Sequence of chain 1.D:
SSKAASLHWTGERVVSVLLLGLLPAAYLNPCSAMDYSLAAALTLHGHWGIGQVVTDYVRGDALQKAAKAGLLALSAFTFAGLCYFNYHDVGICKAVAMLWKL

Sequence of chain 1.B:
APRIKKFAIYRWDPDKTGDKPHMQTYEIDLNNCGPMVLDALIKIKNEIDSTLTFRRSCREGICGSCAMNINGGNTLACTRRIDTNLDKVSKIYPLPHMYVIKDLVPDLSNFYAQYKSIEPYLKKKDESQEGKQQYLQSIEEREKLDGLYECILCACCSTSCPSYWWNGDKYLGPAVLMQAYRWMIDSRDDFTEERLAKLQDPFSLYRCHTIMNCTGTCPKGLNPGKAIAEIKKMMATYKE

Binding-site contacts:
Ligand atom C9 contacts residue ILE40 of chain 1.C at 3.8 Å (hydrophobic).
Ligand atom C6 contacts residue PRO169 of chain 1.B at 4.2 Å (hydrophobic).
Ligand atom C12 contacts residue HEM1 of chain 1.J at 4.2 Å.
Ligand atom N11 contacts residue ILE40 of chain 1.C at 4.0 Å.
Ligand atom N8 contacts residue ILE40 of chain 1.C at 3.8 Å.
Ligand atom N8 contacts residue SER39 of chain 1.C at 2.6 Å (h-bond).
Ligand atom C3 contacts residue PRO169 of chain 1.B at 4.0 Å (hydrophobic).
Ligand atom C5 contacts residue SER39 of chain 1.C at 3.7 Å.
Ligand atom C6 contacts residue SER39 of chain 1.C at 3.4 Å.
Ligand atom C6 contacts residue ILE40 of chain 1.C at 3.8 Å (hydrophobic).
Ligand atom C4 contacts residue PRO169 of chain 1.B at 4.1 Å (hydrophobic).
Ligand atom C6 contacts residue MET36 of chain 1.C at 4.0 Å (hydrophobic).
Ligand atom C5 contacts residue PRO169 of chain 1.B at 4.1 Å (hydrophobic).
Ligand atom C12 contacts residue ILE218 of chain 1.B at 4.2 Å (hydrophobic).
Ligand atom C14 contacts residue TYR58 of chain 1.D at 4.2 Å (hydrophobic).
Ligand atom C2 contacts residue ILE40 of chain 1.C at 3.7 Å (hydrophobic).
Ligand atom N8 contacts residue MET36 of chain 1.C at 4.0 Å.
Ligand atom N8 contacts residue ILE218 of chain 1.B at 4.0 Å.
Ligand atom C12 contacts residue SER39 of chain 1.C at 3.4 Å.
Ligand atom C9 contacts residue ILE218 of chain 1.B at 3.9 Å (hydrophobic).
Ligand atom C12 contacts residue HIS216 of chain 1.B at 3.9 Å.
Ligand atom N11 contacts residue ILE218 of chain 1.B at 3.6 Å.
Ligand atom C9 contacts residue SER39 of chain 1.C at 3.7 Å.
Ligand atom C10 contacts residue ILE218 of chain 1.B at 3.9 Å (hydrophobic).
Ligand atom C10 contacts residue SER39 of chain 1.C at 4.0 Å.
Ligand atom C10 contacts residue ARG43 of chain 1.C at 4.2 Å.
Ligand atom C4 contacts residue TRP32 of chain 1.C at 3.9 Å (hydrophobic).
Ligand atom S13 contacts residue HIS216 of chain 1.B at 3.8 Å.
Ligand atom C14 contacts residue ARG43 of chain 1.C at 2.8 Å.
Ligand atom S13 contacts residue HEM1 of chain 1.J at 3.6 Å.
Ligand atom C5 contacts residue MET36 of chain 1.C at 3.3 Å (hydrophobic).
Ligand atom N11 contacts residue SER39 of chain 1.C at 3.2 Å.
Ligand atom C1 contacts residue ILE40 of chain 1.C at 4.2 Å (hydrophobic).
Ligand atom N7 contacts residue ILE40 of chain 1.C at 3.7 Å.
Ligand atom C4 contacts residue MET36 of chain 1.C at 4.0 Å (hydrophobic).
Ligand atom S13 contacts residue ARG43 of chain 1.C at 3.2 Å (salt-bridge).
Ligand atom N7 contacts residue TYR58 of chain 1.D at 4.2 Å.
Ligand atom C1 contacts residue PRO169 of chain 1.B at 3.7 Å (hydrophobic).
Ligand atom C2 contacts residue PRO169 of chain 1.B at 3.9 Å (hydrophobic).
Ligand atom C5 contacts residue ILE40 of chain 1.C at 4.2 Å (hydrophobic).

A protein and the small-molecule ligand that binds it are described below.
Small molecule (SMILES): c1ccc2[nH]c(-c3cscn3)nc2c1

Sequence of chain 1.C:
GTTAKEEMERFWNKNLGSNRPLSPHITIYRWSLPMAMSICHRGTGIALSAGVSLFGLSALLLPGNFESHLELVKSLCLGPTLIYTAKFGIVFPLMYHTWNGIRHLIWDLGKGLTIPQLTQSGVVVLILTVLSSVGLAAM